Binding-site contacts:
Ligand atom C8 contacts residue GLY1150 of chain 1.A at 3.6 Å.
Ligand atom O7 contacts residue ASN728 of chain 1.A at 3.0 Å (h-bond).
Ligand atom O5 contacts residue ASN728 of chain 1.A at 2.5 Å (h-bond).
Ligand atom C5 contacts residue ASN728 of chain 1.A at 3.8 Å.
Ligand atom N2 contacts residue ASN728 of chain 1.A at 2.9 Å (h-bond).
Ligand atom C7 contacts residue ASN728 of chain 1.A at 3.1 Å.
Ligand atom C2 contacts residue ASN728 of chain 1.A at 2.5 Å.
Ligand atom C8 contacts residue ASN728 of chain 1.A at 4.3 Å.
Ligand atom C4 contacts residue ASN728 of chain 1.A at 4.3 Å.
Ligand atom C1 contacts residue ASN728 of chain 1.A at 1.5 Å.
Ligand atom C3 contacts residue ASN728 of chain 1.A at 3.9 Å.

Sequence of chain 1.A:
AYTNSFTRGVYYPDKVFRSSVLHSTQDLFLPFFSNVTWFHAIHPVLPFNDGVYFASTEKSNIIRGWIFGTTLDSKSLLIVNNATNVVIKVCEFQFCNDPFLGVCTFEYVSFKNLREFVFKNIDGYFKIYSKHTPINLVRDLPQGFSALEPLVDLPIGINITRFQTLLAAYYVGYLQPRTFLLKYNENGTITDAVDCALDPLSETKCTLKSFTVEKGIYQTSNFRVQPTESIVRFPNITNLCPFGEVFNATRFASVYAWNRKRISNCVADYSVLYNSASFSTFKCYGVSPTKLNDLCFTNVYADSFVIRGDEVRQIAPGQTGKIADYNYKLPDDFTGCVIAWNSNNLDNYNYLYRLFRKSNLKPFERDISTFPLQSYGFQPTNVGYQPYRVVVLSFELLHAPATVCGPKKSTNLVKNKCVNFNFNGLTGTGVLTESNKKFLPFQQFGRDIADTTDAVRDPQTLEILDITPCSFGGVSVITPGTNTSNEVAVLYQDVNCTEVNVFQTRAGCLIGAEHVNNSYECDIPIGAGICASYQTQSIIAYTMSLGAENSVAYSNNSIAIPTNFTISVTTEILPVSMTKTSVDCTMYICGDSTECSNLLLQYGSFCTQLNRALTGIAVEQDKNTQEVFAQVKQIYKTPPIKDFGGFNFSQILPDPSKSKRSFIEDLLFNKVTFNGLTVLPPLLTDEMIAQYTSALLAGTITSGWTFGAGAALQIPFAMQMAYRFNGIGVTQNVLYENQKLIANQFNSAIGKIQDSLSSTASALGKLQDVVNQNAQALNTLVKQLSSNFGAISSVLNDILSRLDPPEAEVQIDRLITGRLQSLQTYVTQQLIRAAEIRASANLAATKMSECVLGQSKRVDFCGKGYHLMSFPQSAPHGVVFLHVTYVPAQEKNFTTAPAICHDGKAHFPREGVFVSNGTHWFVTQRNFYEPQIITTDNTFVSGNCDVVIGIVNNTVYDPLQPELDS

The protein below binds the small molecule below.
Small molecule (SMILES): CC(=O)N[C@@H]1[C@@H](O)[C@H](O)[C@@H](CO)O[C@H]1O